The protein below binds the small molecule below.
Small molecule (SMILES): Nc1nc(N2CCSCC2)c2cc[nH]c2n1

Binding-site contacts:
Ligand atom C2 contacts residue SER115 of chain 1.D at 3.8 Å.
Ligand atom CAB contacts residue NAP1 of chain 1.P at 3.1 Å.
Ligand atom NAJ contacts residue NAP1 of chain 1.P at 3.5 Å.
Ligand atom CAB contacts residue TYR194 of chain 1.D at 4.0 Å (hydrophobic).
Ligand atom CAG contacts residue NAP1 of chain 1.P at 3.4 Å.
Ligand atom C5 contacts residue NAP1 of chain 1.P at 3.7 Å.
Ligand atom N3 contacts residue SER115 of chain 1.D at 3.9 Å.
Ligand atom C4 contacts residue TYR194 of chain 1.D at 3.5 Å (hydrophobic).
Ligand atom C6 contacts residue NAP1 of chain 1.P at 3.4 Å.
Ligand atom C6 contacts residue PHE117 of chain 1.D at 4.0 Å (hydrophobic).
Ligand atom NAA contacts residue NAP1 of chain 1.P at 3.0 Å (h-bond).
Ligand atom SAK contacts residue PRO230 of chain 1.D at 3.5 Å.
Ligand atom CAB contacts residue W8G1 of chain 1.R at 3.4 Å.
Ligand atom CAC contacts residue NAP1 of chain 1.P at 3.4 Å.
Ligand atom NAJ contacts residue TYR194 of chain 1.D at 2.8 Å (h-bond).
Ligand atom C5 contacts residue PHE117 of chain 1.D at 3.8 Å (hydrophobic).
Ligand atom C4 contacts residue PHE117 of chain 1.D at 3.5 Å (hydrophobic).
Ligand atom C4 contacts residue NAP1 of chain 1.P at 3.4 Å.
Ligand atom CAB contacts residue PHE117 of chain 1.D at 3.8 Å (hydrophobic).
Ligand atom CAD contacts residue PHE117 of chain 1.D at 3.9 Å (hydrophobic).
Ligand atom N3 contacts residue TYR194 of chain 1.D at 3.5 Å (h-bond).
Ligand atom C2 contacts residue NAP1 of chain 1.P at 3.3 Å.
Ligand atom CAE contacts residue W8G1 of chain 1.R at 3.0 Å.
Ligand atom CAG contacts residue W8G1 of chain 1.R at 3.6 Å.
Ligand atom NAJ contacts residue ASP181 of chain 1.D at 3.9 Å.
Ligand atom N3 contacts residue PHE117 of chain 1.D at 3.6 Å.
Ligand atom C2 contacts residue PHE117 of chain 1.D at 3.5 Å (hydrophobic).
Ligand atom N1 contacts residue NAP1 of chain 1.P at 2.7 Å (h-bond).
Ligand atom CAF contacts residue ARG34 of chain 1.D at 3.7 Å.
Ligand atom CAG contacts residue ARG34 of chain 1.D at 3.9 Å.
Ligand atom CAC contacts residue W8G1 of chain 1.R at 3.9 Å.
Ligand atom NAA contacts residue SER115 of chain 1.D at 2.8 Å (h-bond).
Ligand atom NAA contacts residue PHE117 of chain 1.D at 3.6 Å.
Ligand atom CAC contacts residue PHE117 of chain 1.D at 3.9 Å (hydrophobic).
Ligand atom N1 contacts residue PHE117 of chain 1.D at 3.7 Å.
Ligand atom NAJ contacts residue PHE117 of chain 1.D at 3.7 Å.
Ligand atom NAP contacts residue NAP1 of chain 1.P at 3.4 Å (h-bond).
Ligand atom CAF contacts residue NAP1 of chain 1.P at 3.2 Å.
Ligand atom N3 contacts residue NAP1 of chain 1.P at 2.6 Å (h-bond).
Ligand atom NAP contacts residue ARG34 of chain 1.D at 3.9 Å.

Sequence of chain 1.D:
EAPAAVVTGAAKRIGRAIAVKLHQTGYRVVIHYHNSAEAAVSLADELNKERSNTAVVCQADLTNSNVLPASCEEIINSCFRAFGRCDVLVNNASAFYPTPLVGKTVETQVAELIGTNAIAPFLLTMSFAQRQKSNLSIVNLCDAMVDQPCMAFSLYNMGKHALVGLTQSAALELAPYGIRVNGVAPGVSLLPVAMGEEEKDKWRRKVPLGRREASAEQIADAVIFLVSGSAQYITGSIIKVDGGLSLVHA